The small molecule below binds the protein below.
Small molecule (SMILES): CCCCCCCCCCCC[N+](C)(C)CCCS(=O)(=O)O

Binding-site contacts:
Ligand atom O3S contacts residue TRP374 of chain 60.A at 3.3 Å.
Ligand atom C16 contacts residue ASP229 of chain 60.A at 4.3 Å.
Ligand atom C5 contacts residue C151 of chain 60.D at 4.0 Å.
Ligand atom C12 contacts residue C151 of chain 60.D at 3.4 Å.
Ligand atom O1S contacts residue TRP374 of chain 60.A at 4.3 Å.
Ligand atom O1S contacts residue GLY222 of chain 60.A at 2.3 Å (h-bond).
Ligand atom C7 contacts residue C151 of chain 60.D at 3.4 Å.
Ligand atom O3S contacts residue PHE223 of chain 60.A at 3.9 Å.
Ligand atom C13 contacts residue C151 of chain 60.D at 4.5 Å.
Ligand atom S1 contacts residue GLY222 of chain 60.A at 3.0 Å (h-bond).
Ligand atom O3S contacts residue GLY222 of chain 60.A at 2.9 Å (h-bond).
Ligand atom C3 contacts residue TRP374 of chain 60.A at 4.3 Å (hydrophobic).
Ligand atom O1S contacts residue LYS215 of chain 60.A at 2.7 Å (salt-bridge).
Ligand atom S1 contacts residue TRP374 of chain 60.A at 4.0 Å.
Ligand atom O1S contacts residue PHE223 of chain 60.A at 4.5 Å.
Ligand atom O3S contacts residue ARG224 of chain 60.A at 2.9 Å (salt-bridge).
Ligand atom O2S contacts residue GLY222 of chain 60.A at 3.3 Å (h-bond).
Ligand atom O2S contacts residue ARG224 of chain 60.A at 4.5 Å.
Ligand atom S1 contacts residue LYS215 of chain 60.A at 4.1 Å.
Ligand atom C9 contacts residue C151 of chain 60.D at 3.4 Å.
Ligand atom C1 contacts residue TRP374 of chain 60.A at 3.6 Å (hydrophobic).
Ligand atom C6 contacts residue C151 of chain 60.D at 4.2 Å.
Ligand atom C11 contacts residue C151 of chain 60.D at 3.5 Å.
Ligand atom C10 contacts residue C151 of chain 60.D at 3.4 Å.
Ligand atom S1 contacts residue ARG224 of chain 60.A at 4.3 Å.
Ligand atom C2 contacts residue TRP374 of chain 60.A at 4.1 Å (hydrophobic).
Ligand atom C8 contacts residue C151 of chain 60.D at 3.7 Å.

Sequence of chain 60.A:
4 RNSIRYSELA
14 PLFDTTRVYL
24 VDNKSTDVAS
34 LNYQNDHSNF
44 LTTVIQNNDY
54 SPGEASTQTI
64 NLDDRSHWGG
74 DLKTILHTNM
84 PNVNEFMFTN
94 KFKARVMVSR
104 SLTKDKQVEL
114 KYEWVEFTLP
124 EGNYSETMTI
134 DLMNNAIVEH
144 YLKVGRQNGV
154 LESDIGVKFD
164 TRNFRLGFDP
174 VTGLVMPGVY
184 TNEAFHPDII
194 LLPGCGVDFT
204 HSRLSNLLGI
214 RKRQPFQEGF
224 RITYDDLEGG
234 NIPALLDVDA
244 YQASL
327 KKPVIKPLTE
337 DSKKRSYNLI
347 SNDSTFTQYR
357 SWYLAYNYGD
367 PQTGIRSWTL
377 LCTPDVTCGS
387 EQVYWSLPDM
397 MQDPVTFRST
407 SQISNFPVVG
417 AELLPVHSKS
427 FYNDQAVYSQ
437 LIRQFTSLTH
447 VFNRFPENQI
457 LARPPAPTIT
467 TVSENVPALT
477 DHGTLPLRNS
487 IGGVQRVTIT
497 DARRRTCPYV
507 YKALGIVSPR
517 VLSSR